Binding-site contacts:
Ligand atom O11 contacts residue ARG64 of chain 1.A at 2.8 Å (salt-bridge).
Ligand atom N2 contacts residue ALA140 of chain 1.A at 3.6 Å.
Ligand atom N1 contacts residue LEU92 of chain 1.A at 2.9 Å (h-bond).
Ligand atom C13 contacts residue ILE91 of chain 1.A at 3.6 Å (hydrophobic).
Ligand atom OA2 contacts residue ASN106 of chain 1.A at 3.3 Å (h-bond).
Ligand atom C15 contacts residue MET89 of chain 1.A at 3.2 Å (hydrophobic).
Ligand atom C14 contacts residue ILE91 of chain 1.A at 3.5 Å (hydrophobic).
Ligand atom C9 contacts residue VAL139 of chain 1.A at 3.6 Å (hydrophobic).
Ligand atom N8 contacts residue ILE91 of chain 1.A at 3.6 Å.
Ligand atom F3 contacts residue PRO109 of chain 1.A at 3.2 Å.
Ligand atom O1 contacts residue ALA140 of chain 1.A at 3.6 Å (h-bond).
Ligand atom N2 contacts residue LEU92 of chain 1.A at 2.8 Å (h-bond).
Ligand atom OA2 contacts residue ASP144 of chain 1.A at 2.5 Å (salt-bridge).
Ligand atom C5 contacts residue HIS108 of chain 1.A at 3.5 Å.
Ligand atom N3 contacts residue ALA140 of chain 1.A at 2.8 Å (h-bond).
Ligand atom C1 contacts residue ASN106 of chain 1.A at 3.6 Å.
Ligand atom O1 contacts residue VAL143 of chain 1.A at 3.6 Å.
Ligand atom OA1 contacts residue SER118 of chain 1.A at 3.6 Å (h-bond).
Ligand atom OA1 contacts residue ASP144 of chain 1.A at 2.7 Å (salt-bridge).
Ligand atom F2 contacts residue SER118 of chain 1.A at 3.6 Å.
Ligand atom F3 contacts residue HIS108 of chain 1.A at 3.4 Å.
Ligand atom OA1 contacts residue HIS108 of chain 1.A at 3.2 Å (h-bond).
Ligand atom N8 contacts residue LEU92 of chain 1.A at 3.5 Å (h-bond).
Ligand atom F2 contacts residue MET89 of chain 1.A at 3.2 Å.
Ligand atom N1A contacts residue MET89 of chain 1.A at 3.0 Å (h-bond).
Ligand atom CB1 contacts residue MET89 of chain 1.A at 3.5 Å (hydrophobic).
Ligand atom O1A contacts residue ARG90 of chain 1.A at 3.6 Å.
Ligand atom F1 contacts residue MET89 of chain 1.A at 3.6 Å.
Ligand atom O1A contacts residue ARG64 of chain 1.A at 2.9 Å (salt-bridge).
Ligand atom N2 contacts residue GLU141 of chain 1.A at 3.1 Å (salt-bridge).
Ligand atom C1A contacts residue ARG64 of chain 1.A at 3.6 Å.
Ligand atom O1 contacts residue ASP144 of chain 1.A at 3.1 Å (salt-bridge).
Ligand atom OA1 contacts residue GLY117 of chain 1.A at 3.0 Å (h-bond).
Ligand atom C8 contacts residue ALA140 of chain 1.A at 3.5 Å (hydrophobic).
Ligand atom O1A contacts residue ILE91 of chain 1.A at 2.9 Å (h-bond).
Ligand atom OA2 contacts residue HIS108 of chain 1.A at 2.8 Å (h-bond).
Ligand atom C12 contacts residue VAL143 of chain 1.A at 3.6 Å (hydrophobic).
Ligand atom N8 contacts residue ARG90 of chain 1.A at 2.8 Å (salt-bridge).
Ligand atom C7 contacts residue LEU92 of chain 1.A at 3.6 Å (hydrophobic).
Ligand atom C5 contacts residue ASP144 of chain 1.A at 3.3 Å.

Sequence of chain 1.A:
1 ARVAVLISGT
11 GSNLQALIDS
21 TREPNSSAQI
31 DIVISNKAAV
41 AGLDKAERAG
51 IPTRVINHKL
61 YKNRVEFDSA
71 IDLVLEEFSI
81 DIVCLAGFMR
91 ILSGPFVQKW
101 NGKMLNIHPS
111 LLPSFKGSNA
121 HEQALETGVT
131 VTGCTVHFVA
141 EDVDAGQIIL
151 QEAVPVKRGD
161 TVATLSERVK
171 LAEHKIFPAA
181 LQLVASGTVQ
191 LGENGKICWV

The small molecule below binds the protein below.
Small molecule (SMILES): Nc1nc(N)c(CCC[C@@H](c2ccc(C(=O)N[C@@H](CCC(=O)N[C@H](CCC(=O)N[C@H](CCC(=O)O)C(=O)O)C(=O)O)C(=O)O)cc2)C(O)(O)C(F)(F)F)c(O)n1